Sequence of chain 2.A:
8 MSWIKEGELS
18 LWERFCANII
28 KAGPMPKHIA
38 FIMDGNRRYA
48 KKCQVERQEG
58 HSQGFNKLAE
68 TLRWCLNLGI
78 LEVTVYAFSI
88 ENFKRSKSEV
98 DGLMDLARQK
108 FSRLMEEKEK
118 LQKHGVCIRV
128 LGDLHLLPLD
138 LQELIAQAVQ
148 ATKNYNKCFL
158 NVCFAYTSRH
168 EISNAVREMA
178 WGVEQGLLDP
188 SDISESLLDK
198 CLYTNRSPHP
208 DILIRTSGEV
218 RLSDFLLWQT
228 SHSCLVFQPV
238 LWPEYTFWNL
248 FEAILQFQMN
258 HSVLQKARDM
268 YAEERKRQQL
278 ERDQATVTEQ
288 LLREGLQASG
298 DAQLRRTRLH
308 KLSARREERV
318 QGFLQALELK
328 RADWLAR

Sequence of chain 2.B:
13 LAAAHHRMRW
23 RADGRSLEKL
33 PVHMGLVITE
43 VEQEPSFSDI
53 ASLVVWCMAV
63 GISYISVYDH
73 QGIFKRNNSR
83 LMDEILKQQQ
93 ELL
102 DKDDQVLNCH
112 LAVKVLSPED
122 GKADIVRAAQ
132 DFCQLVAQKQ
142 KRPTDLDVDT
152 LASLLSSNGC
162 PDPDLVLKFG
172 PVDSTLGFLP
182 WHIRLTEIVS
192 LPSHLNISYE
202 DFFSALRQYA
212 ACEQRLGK

A protein and the small-molecule ligand that binds it are described below.
Small molecule (SMILES): C=C(C)CCO[P](=O)(O)OP(=O)(O)O

Binding-site contacts:
Ligand atom C4 contacts residue TYR83 of chain 2.A at 3.5 Å (hydrophobic).
Ligand atom O1A contacts residue FPS1 of chain 2.D at 3.1 Å (h-bond).
Ligand atom O1A contacts residue ARG212 of chain 2.A at 4.0 Å.
Ligand atom PB contacts residue SER220 of chain 2.A at 3.4 Å.
Ligand atom PB contacts residue ARG212 of chain 2.A at 3.7 Å.
Ligand atom O3A contacts residue SER220 of chain 2.A at 3.0 Å (h-bond).
Ligand atom O1B contacts residue ARG218 of chain 2.A at 2.8 Å (salt-bridge).
Ligand atom PB contacts residue ARG218 of chain 2.A at 3.7 Å.
Ligand atom O2A contacts residue ASN89 of chain 2.A at 3.1 Å (h-bond).
Ligand atom O2B contacts residue LEU217 of chain 2.B at 3.4 Å (h-bond).
Ligand atom C2 contacts residue ASN89 of chain 2.A at 3.6 Å.
Ligand atom O1A contacts residue ARG92 of chain 2.A at 3.6 Å.
Ligand atom PA contacts residue ARG212 of chain 2.A at 3.7 Å.
Ligand atom O3B contacts residue SER220 of chain 2.A at 2.7 Å (h-bond).
Ligand atom C5 contacts residue MET40 of chain 2.A at 4.0 Å (hydrophobic).
Ligand atom C3 contacts residue FPS1 of chain 2.D at 3.9 Å.
Ligand atom C1 contacts residue TYR83 of chain 2.A at 3.8 Å (hydrophobic).
Ligand atom O3B contacts residue ARG218 of chain 2.A at 3.0 Å (salt-bridge).
Ligand atom O1 contacts residue ARG212 of chain 2.A at 3.5 Å (salt-bridge).
Ligand atom O1B contacts residue ARG212 of chain 2.A at 3.3 Å (salt-bridge).
Ligand atom C3 contacts residue TYR83 of chain 2.A at 3.8 Å (hydrophobic).
Ligand atom C5 contacts residue TYR83 of chain 2.A at 3.6 Å (hydrophobic).
Ligand atom O1A contacts residue MG1 of chain 2.E at 2.2 Å.
Ligand atom C2 contacts residue TYR83 of chain 2.A at 3.8 Å (hydrophobic).
Ligand atom C2 contacts residue SER86 of chain 2.A at 3.8 Å.
Ligand atom O3A contacts residue ARG212 of chain 2.A at 3.1 Å (salt-bridge).
Ligand atom C4 contacts residue FPS1 of chain 2.D at 4.0 Å.
Ligand atom C5 contacts residue FPS1 of chain 2.D at 3.6 Å.
Ligand atom C4 contacts residue PHE85 of chain 2.A at 3.5 Å (hydrophobic).
Ligand atom O1A contacts residue ASP41 of chain 2.A at 3.5 Å (salt-bridge).
Ligand atom C4 contacts residue SER86 of chain 2.A at 4.0 Å.
Ligand atom PA contacts residue MG1 of chain 2.E at 3.6 Å.
Ligand atom PB contacts residue GLY218 of chain 2.B at 4.0 Å.
Ligand atom O2B contacts residue ARG216 of chain 2.B at 3.7 Å.
Ligand atom C4 contacts residue ALA84 of chain 2.A at 3.4 Å (hydrophobic).
Ligand atom O2B contacts residue GLY218 of chain 2.B at 2.8 Å (h-bond).
Ligand atom O2A contacts residue GLY218 of chain 2.B at 3.6 Å.
Ligand atom C5 contacts residue ILE39 of chain 2.A at 3.7 Å (hydrophobic).
Ligand atom O2A contacts residue ARG92 of chain 2.A at 3.8 Å.
Ligand atom C4 contacts residue ASN89 of chain 2.A at 3.7 Å.